Binding-site contacts:
Ligand atom C7 contacts residue PHE521 of chain 1.A at 4.2 Å (hydrophobic).
Ligand atom C4 contacts residue ASN523 of chain 1.A at 4.1 Å.
Ligand atom N2 contacts residue ASN523 of chain 1.A at 2.9 Å (h-bond).
Ligand atom C5 contacts residue ASN523 of chain 1.A at 3.7 Å.
Ligand atom C7 contacts residue VAL528 of chain 1.A at 4.2 Å (hydrophobic).
Ligand atom C1 contacts residue ASN523 of chain 1.A at 1.5 Å.
Ligand atom C8 contacts residue ILE526 of chain 1.A at 3.4 Å (hydrophobic).
Ligand atom C3 contacts residue ASN523 of chain 1.A at 3.7 Å.
Ligand atom C8 contacts residue PHE521 of chain 1.A at 3.4 Å (hydrophobic).
Ligand atom C7 contacts residue ASN523 of chain 1.A at 3.3 Å.
Ligand atom C8 contacts residue CYS527 of chain 1.A at 4.2 Å (hydrophobic).
Ligand atom C8 contacts residue MAN4 of chain 1.G at 4.3 Å.
Ligand atom C7 contacts residue ILE526 of chain 1.A at 3.9 Å (hydrophobic).
Ligand atom O5 contacts residue ASN523 of chain 1.A at 2.3 Å (h-bond).
Ligand atom O7 contacts residue ILE526 of chain 1.A at 3.2 Å.
Ligand atom C8 contacts residue ASN523 of chain 1.A at 3.9 Å.
Ligand atom N2 contacts residue PHE521 of chain 1.A at 3.9 Å.
Ligand atom C8 contacts residue VAL528 of chain 1.A at 3.5 Å (hydrophobic).
Ligand atom C2 contacts residue ASN523 of chain 1.A at 2.4 Å.
Ligand atom O7 contacts residue ASN523 of chain 1.A at 3.5 Å (h-bond).

A protein and the small-molecule ligand that binds it are described below.
Small molecule (SMILES): CC(=O)N[C@H]1[C@H](O[C@H]2[C@H](O)[C@@H](NC(C)=O)CO[C@@H]2CO)O[C@H](CO)[C@@H](O[C@@H]2O[C@H](CO)[C@@H](O)[C@H](O)[C@@H]2O)[C@@H]1O

Sequence of chain 1.A:
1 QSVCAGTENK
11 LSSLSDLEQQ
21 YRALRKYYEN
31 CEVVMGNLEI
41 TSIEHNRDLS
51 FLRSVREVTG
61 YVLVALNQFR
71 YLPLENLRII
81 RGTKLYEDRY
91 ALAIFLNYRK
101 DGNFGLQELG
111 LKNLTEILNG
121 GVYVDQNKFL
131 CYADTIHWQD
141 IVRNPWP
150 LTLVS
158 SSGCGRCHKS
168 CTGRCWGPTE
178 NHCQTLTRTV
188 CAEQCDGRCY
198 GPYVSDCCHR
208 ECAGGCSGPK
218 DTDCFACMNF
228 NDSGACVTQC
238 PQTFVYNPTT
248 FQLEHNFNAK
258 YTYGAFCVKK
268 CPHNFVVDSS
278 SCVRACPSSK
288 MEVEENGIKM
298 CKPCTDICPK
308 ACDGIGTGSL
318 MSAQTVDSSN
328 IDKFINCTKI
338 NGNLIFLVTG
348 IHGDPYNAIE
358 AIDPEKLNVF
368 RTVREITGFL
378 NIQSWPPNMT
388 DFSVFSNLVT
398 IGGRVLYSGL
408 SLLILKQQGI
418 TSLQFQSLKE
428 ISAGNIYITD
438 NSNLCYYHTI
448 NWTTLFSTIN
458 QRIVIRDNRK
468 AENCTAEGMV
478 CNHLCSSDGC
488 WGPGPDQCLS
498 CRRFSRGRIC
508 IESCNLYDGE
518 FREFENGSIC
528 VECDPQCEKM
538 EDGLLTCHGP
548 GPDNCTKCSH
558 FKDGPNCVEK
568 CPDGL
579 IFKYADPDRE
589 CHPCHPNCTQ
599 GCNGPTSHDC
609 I